Binding-site contacts:
Ligand atom C23 contacts residue ILE143 of chain 2.A at 3.4 Å (hydrophobic).
Ligand atom O49 contacts residue TYR22 of chain 2.A at 2.7 Å (h-bond).
Ligand atom C23 contacts residue MET147 of chain 2.A at 3.4 Å (hydrophobic).
Ligand atom C24 contacts residue HIS180 of chain 2.A at 3.5 Å.
Ligand atom C28 contacts residue LEU277 of chain 2.A at 3.8 Å (hydrophobic).
Ligand atom O49 contacts residue SER150 of chain 2.A at 3.0 Å.
Ligand atom O2 contacts residue HIS180 of chain 2.A at 2.9 Å (h-bond).
Ligand atom C8 contacts residue LEU185 of chain 2.A at 3.7 Å (hydrophobic).
Ligand atom C26 contacts residue HIS180 of chain 2.A at 3.5 Å.
Ligand atom C27 contacts residue HIS180 of chain 2.A at 3.8 Å.
Ligand atom C28 contacts residue LEU287 of chain 2.A at 3.7 Å (hydrophobic).
Ligand atom C48 contacts residue TYR22 of chain 2.A at 3.4 Å (hydrophobic).
Ligand atom C29 contacts residue ALA106 of chain 2.A at 3.6 Å (hydrophobic).
Ligand atom C27 contacts residue VAL175 of chain 2.A at 3.2 Å (hydrophobic).
Ligand atom C3 contacts residue SER150 of chain 2.A at 3.8 Å.
Ligand atom C29 contacts residue VAL109 of chain 2.A at 3.8 Å (hydrophobic).
Ligand atom O2 contacts residue TYR274 of chain 2.A at 3.6 Å.
Ligand atom C20 contacts residue VAL175 of chain 2.A at 3.7 Å (hydrophobic).
Ligand atom O49 contacts residue ARG149 of chain 2.A at 3.4 Å (salt-bridge).
Ligand atom C28 contacts residue TYR274 of chain 2.A at 3.7 Å (hydrophobic).
Ligand atom C52 contacts residue ARG149 of chain 2.A at 3.2 Å.
Ligand atom C4 contacts residue SER153 of chain 2.A at 3.7 Å.
Ligand atom C9 contacts residue LEU105 of chain 2.A at 3.8 Å (hydrophobic).
Ligand atom C16 contacts residue HIS180 of chain 2.A at 3.5 Å.
Ligand atom C10 contacts residue SER150 of chain 2.A at 3.8 Å.
Ligand atom C48 contacts residue TYR26 of chain 2.A at 3.6 Å (hydrophobic).
Ligand atom C27 contacts residue LEU185 of chain 2.A at 3.8 Å (hydrophobic).
Ligand atom O53 contacts residue ARG149 of chain 2.A at 2.9 Å (salt-bridge).
Ligand atom C48 contacts residue SER153 of chain 2.A at 3.3 Å.
Ligand atom C6 contacts residue LEU108 of chain 2.A at 3.7 Å (hydrophobic).
Ligand atom C11 contacts residue VAL109 of chain 2.A at 3.8 Å (hydrophobic).
Ligand atom C2 contacts residue SER150 of chain 2.A at 3.8 Å.
Ligand atom O53 contacts residue SER112 of chain 2.A at 2.8 Å (h-bond).
Ligand atom C52 contacts residue SER112 of chain 2.A at 3.8 Å.
Ligand atom O2 contacts residue HIS270 of chain 2.A at 2.6 Å (h-bond).
Ligand atom C21 contacts residue TRP161 of chain 2.A at 3.6 Å (hydrophobic).
Ligand atom C5 contacts residue LEU108 of chain 2.A at 3.5 Å (hydrophobic).
Ligand atom C12 contacts residue HIS270 of chain 2.A at 3.7 Å.
Ligand atom O49 contacts residue SER153 of chain 2.A at 3.1 Å (h-bond).
Ligand atom C1 contacts residue SER112 of chain 2.A at 3.5 Å.

Sequence of chain 2.A:
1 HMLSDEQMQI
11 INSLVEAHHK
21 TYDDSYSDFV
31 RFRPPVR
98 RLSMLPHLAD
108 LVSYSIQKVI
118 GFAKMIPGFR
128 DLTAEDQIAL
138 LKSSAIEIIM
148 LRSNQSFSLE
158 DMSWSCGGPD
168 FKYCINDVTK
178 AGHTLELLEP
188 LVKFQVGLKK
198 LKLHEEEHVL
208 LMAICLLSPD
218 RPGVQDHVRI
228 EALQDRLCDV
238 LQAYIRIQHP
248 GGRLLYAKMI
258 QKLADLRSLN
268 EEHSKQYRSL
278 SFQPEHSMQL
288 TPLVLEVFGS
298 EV

The protein below binds the small molecule below.
Small molecule (SMILES): CCCc1cc(C(O)(CC)CC)ccc1-c1cc(OCc2ccc(CO)c(CO)c2)ccc1CC